Binding-site contacts:
Ligand atom O3' contacts residue GLY227 of chain 1.B at 3.8 Å.
Ligand atom C5' contacts residue TYR12 of chain 1.B at 3.7 Å (hydrophobic).
Ligand atom O6' contacts residue ALA207 of chain 1.B at 3.2 Å.
Ligand atom C4A contacts residue TYR12 of chain 1.B at 3.9 Å (hydrophobic).
Ligand atom O5' contacts residue LEU99 of chain 1.B at 3.2 Å.
Ligand atom C4' contacts residue ARG228 of chain 1.B at 3.8 Å.
Ligand atom C8A contacts residue LEU99 of chain 1.B at 4.0 Å (hydrophobic).
Ligand atom C8A contacts residue TYR12 of chain 1.B at 3.4 Å (hydrophobic).
Ligand atom C3' contacts residue ARG228 of chain 1.B at 4.0 Å.
Ligand atom C6' contacts residue TYR100 of chain 1.B at 3.9 Å (hydrophobic).
Ligand atom C8 contacts residue LEU99 of chain 1.B at 3.6 Å (hydrophobic).
Ligand atom O4' contacts residue GLY227 of chain 1.B at 3.9 Å.
Ligand atom C1' contacts residue LEU99 of chain 1.B at 3.6 Å (hydrophobic).
Ligand atom C2 contacts residue TYR100 of chain 1.B at 3.2 Å (hydrophobic).
Ligand atom O1 contacts residue TYR100 of chain 1.B at 3.1 Å.
Ligand atom C6' contacts residue LEU99 of chain 1.B at 4.2 Å (hydrophobic).
Ligand atom O2 contacts residue TYR100 of chain 1.B at 2.7 Å (h-bond).
Ligand atom O4' contacts residue ARG228 of chain 1.B at 3.2 Å (salt-bridge).
Ligand atom C4' contacts residue ASP208 of chain 1.B at 3.5 Å.
Ligand atom C4' contacts residue GLY227 of chain 1.B at 4.2 Å.
Ligand atom C6' contacts residue ALA207 of chain 1.B at 3.4 Å (hydrophobic).
Ligand atom C8A contacts residue TYR100 of chain 1.B at 4.0 Å (hydrophobic).
Ligand atom O4' contacts residue ASP208 of chain 1.B at 2.6 Å (salt-bridge).
Ligand atom O1 contacts residue LEU99 of chain 1.B at 3.9 Å.
Ligand atom C4' contacts residue ASN14 of chain 1.B at 3.9 Å.
Ligand atom O1 contacts residue TYR12 of chain 1.B at 3.6 Å.
Ligand atom O4' contacts residue TYR12 of chain 1.B at 3.9 Å.
Ligand atom O6' contacts residue TYR100 of chain 1.B at 3.2 Å (h-bond).
Ligand atom O3' contacts residue ARG228 of chain 1.B at 3.1 Å (salt-bridge).
Ligand atom O4' contacts residue ASN14 of chain 1.B at 2.9 Å (h-bond).
Ligand atom C6' contacts residue TYR12 of chain 1.B at 3.7 Å (hydrophobic).
Ligand atom O6' contacts residue GLY98 of chain 1.B at 3.5 Å.
Ligand atom C8 contacts residue TYR100 of chain 1.B at 4.0 Å (hydrophobic).
Ligand atom C8 contacts residue TYR12 of chain 1.B at 3.4 Å (hydrophobic).
Ligand atom O6' contacts residue LEU99 of chain 1.B at 3.1 Å (h-bond).
Ligand atom O6' contacts residue ASP208 of chain 1.B at 2.9 Å (salt-bridge).
Ligand atom C3' contacts residue ASN14 of chain 1.B at 4.1 Å.
Ligand atom C6' contacts residue ASP208 of chain 1.B at 3.6 Å.
Ligand atom C7 contacts residue TYR12 of chain 1.B at 3.9 Å (hydrophobic).
Ligand atom C5' contacts residue ASP208 of chain 1.B at 4.2 Å.

The protein below binds the small molecule below.
Small molecule (SMILES): Cc1cc(=O)oc2cc(O[C@H]3O[C@H](CO)[C@@H](O)[C@H](O)[C@H]3O)ccc12

Sequence of chain 1.B:
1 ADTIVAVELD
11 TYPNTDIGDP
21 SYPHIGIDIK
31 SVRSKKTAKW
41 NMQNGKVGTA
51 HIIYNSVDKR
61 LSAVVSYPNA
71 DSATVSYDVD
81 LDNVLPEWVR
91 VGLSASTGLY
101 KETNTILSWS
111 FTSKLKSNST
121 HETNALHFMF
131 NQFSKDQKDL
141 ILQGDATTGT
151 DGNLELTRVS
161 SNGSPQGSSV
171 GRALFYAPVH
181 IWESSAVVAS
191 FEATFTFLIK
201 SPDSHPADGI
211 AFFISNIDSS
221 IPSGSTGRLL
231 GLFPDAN